Binding-site contacts:
Ligand atom F1 contacts residue VAL46 of chain 1.B at 3.2 Å.
Ligand atom C25 contacts residue MET165 of chain 1.B at 3.7 Å (hydrophobic).
Ligand atom C27 contacts residue MET114 of chain 1.B at 3.0 Å (hydrophobic).
Ligand atom C10 contacts residue LEU111 of chain 1.B at 3.8 Å (hydrophobic).
Ligand atom C21 contacts residue ILE38 of chain 1.B at 3.7 Å (hydrophobic).
Ligand atom N3 contacts residue PRO112 of chain 1.B at 3.6 Å.
Ligand atom C14 contacts residue LEU111 of chain 1.B at 3.3 Å (hydrophobic).
Ligand atom C24 contacts residue ALA62 of chain 1.B at 3.8 Å (hydrophobic).
Ligand atom C13 contacts residue LEU111 of chain 1.B at 3.0 Å (hydrophobic).
Ligand atom C18 contacts residue MET165 of chain 1.B at 3.4 Å (hydrophobic).
Ligand atom C19 contacts residue ILE38 of chain 1.B at 3.7 Å (hydrophobic).
Ligand atom C20 contacts residue GLY117 of chain 1.B at 3.7 Å.
Ligand atom C15 contacts residue PHE43 of chain 1.B at 3.8 Å (hydrophobic).
Ligand atom C20 contacts residue ILE38 of chain 1.B at 3.3 Å (hydrophobic).
Ligand atom C21 contacts residue MET114 of chain 1.B at 3.1 Å (hydrophobic).
Ligand atom C23 contacts residue ALA62 of chain 1.B at 3.5 Å (hydrophobic).
Ligand atom C23 contacts residue PRO112 of chain 1.B at 3.2 Å (hydrophobic).
Ligand atom O2 contacts residue GLY117 of chain 1.B at 3.5 Å.
Ligand atom C4 contacts residue GLY82 of chain 1.B at 3.7 Å.
Ligand atom C27 contacts residue ILE38 of chain 1.B at 3.7 Å (hydrophobic).
Ligand atom N3 contacts residue MET114 of chain 1.B at 3.1 Å (h-bond).
Ligand atom C2 contacts residue MET85 of chain 1.B at 3.5 Å (hydrophobic).
Ligand atom C5 contacts residue PHE78 of chain 1.B at 3.5 Å (hydrophobic).
Ligand atom C12 contacts residue LEU111 of chain 1.B at 3.5 Å (hydrophobic).
Ligand atom C23 contacts residue MET114 of chain 1.B at 3.7 Å (hydrophobic).
Ligand atom C27 contacts residue LYS115 of chain 1.B at 3.8 Å.
Ligand atom C20 contacts residue MET114 of chain 1.B at 3.8 Å (hydrophobic).
Ligand atom C27 contacts residue TYR113 of chain 1.B at 3.2 Å (hydrophobic).
Ligand atom C16 contacts residue PHE43 of chain 1.B at 3.6 Å (hydrophobic).
Ligand atom C3 contacts residue LEU96 of chain 1.B at 3.7 Å (hydrophobic).
Ligand atom C15 contacts residue LEU94 of chain 1.B at 3.7 Å (hydrophobic).
Ligand atom C4 contacts residue PHE78 of chain 1.B at 3.4 Å (hydrophobic).
Ligand atom C5 contacts residue GLU81 of chain 1.B at 3.8 Å.
Ligand atom O2 contacts residue MET114 of chain 1.B at 3.7 Å.
Ligand atom N2 contacts residue MET85 of chain 1.B at 3.6 Å (h-bond).
Ligand atom C22 contacts residue MET165 of chain 1.B at 3.7 Å (hydrophobic).
Ligand atom O2 contacts residue ILE38 of chain 1.B at 3.4 Å.
Ligand atom C17 contacts residue MET165 of chain 1.B at 3.3 Å (hydrophobic).
Ligand atom O4 contacts residue LYS64 of chain 1.B at 3.4 Å.
Ligand atom N3 contacts residue ALA62 of chain 1.B at 3.7 Å.

This small molecule binds to this protein.
Small molecule (SMILES): COc1cc2nccc(Oc3ccc(-c4cnc(Cc5ccccc5)n(C)c4=O)cc3F)c2cc1OC

Sequence of chain 1.B:
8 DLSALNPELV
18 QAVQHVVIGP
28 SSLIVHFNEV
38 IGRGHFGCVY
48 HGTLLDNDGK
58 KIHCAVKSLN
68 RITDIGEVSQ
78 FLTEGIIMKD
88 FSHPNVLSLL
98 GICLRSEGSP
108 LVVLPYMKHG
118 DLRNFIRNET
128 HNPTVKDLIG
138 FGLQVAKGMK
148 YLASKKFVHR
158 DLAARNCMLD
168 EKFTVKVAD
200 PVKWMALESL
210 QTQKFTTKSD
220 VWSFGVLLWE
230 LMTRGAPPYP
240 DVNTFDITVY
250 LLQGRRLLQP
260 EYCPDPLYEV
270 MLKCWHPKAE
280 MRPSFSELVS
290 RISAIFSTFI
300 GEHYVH